Binding-site contacts:
Ligand atom C6 contacts residue CO1 of chain 2.I at 3.4 Å.
Ligand atom O11 contacts residue HIS240 of chain 2.A at 3.1 Å.
Ligand atom C16 contacts residue PHE311 of chain 2.A at 3.5 Å (hydrophobic).
Ligand atom C8 contacts residue PHE332 of chain 2.A at 3.5 Å (hydrophobic).
Ligand atom C14 contacts residue PHE311 of chain 2.A at 3.4 Å (hydrophobic).
Ligand atom C21 contacts residue GLN225 of chain 2.A at 3.4 Å.
Ligand atom C29 contacts residue GLN225 of chain 2.A at 3.5 Å.
Ligand atom O11 contacts residue PHE311 of chain 2.A at 3.7 Å.
Ligand atom C12 contacts residue PHE311 of chain 2.A at 3.5 Å (hydrophobic).
Ligand atom C5 contacts residue CO1 of chain 2.I at 3.8 Å.
Ligand atom C3 contacts residue SER201 of chain 2.A at 3.6 Å.
Ligand atom C25 contacts residue ASN336 of chain 2.A at 3.5 Å.
Ligand atom O7 contacts residue HIS240 of chain 2.A at 3.2 Å.
Ligand atom O7 contacts residue THR163 of chain 2.A at 3.1 Å.
Ligand atom C17 contacts residue HIS240 of chain 2.A at 3.4 Å.
Ligand atom C8 contacts residue HIS240 of chain 2.A at 3.6 Å.
Ligand atom C6 contacts residue PHE332 of chain 2.A at 3.5 Å (hydrophobic).
Ligand atom C10 contacts residue PHE311 of chain 2.A at 3.4 Å (hydrophobic).
Ligand atom O7 contacts residue PHE332 of chain 2.A at 3.8 Å.
Ligand atom C30 contacts residue GLN225 of chain 2.A at 3.5 Å.
Ligand atom O11 contacts residue CO1 of chain 2.I at 2.0 Å.
Ligand atom C28 contacts residue GLN225 of chain 2.A at 3.4 Å.
Ligand atom C2 contacts residue SER201 of chain 2.A at 3.1 Å.
Ligand atom O7 contacts residue CO1 of chain 2.I at 2.3 Å.
Ligand atom C15 contacts residue PHE311 of chain 2.A at 3.7 Å (hydrophobic).
Ligand atom O11 contacts residue GLU322 of chain 2.A at 3.4 Å (salt-bridge).
Ligand atom C31 contacts residue MET263 of chain 2.A at 3.8 Å (hydrophobic).
Ligand atom C13 contacts residue PHE311 of chain 2.A at 3.5 Å (hydrophobic).
Ligand atom C26 contacts residue GLN225 of chain 2.A at 3.4 Å.
Ligand atom C3 contacts residue ASN216 of chain 2.A at 3.7 Å.
Ligand atom C30 contacts residue MET263 of chain 2.A at 3.7 Å (hydrophobic).
Ligand atom C12 contacts residue PHE332 of chain 2.A at 3.2 Å (hydrophobic).
Ligand atom C1 contacts residue PRO214 of chain 2.A at 3.4 Å (hydrophobic).
Ligand atom O7 contacts residue HIS161 of chain 2.A at 3.4 Å (h-bond).
Ligand atom C29 contacts residue MET263 of chain 2.A at 3.3 Å (hydrophobic).
Ligand atom O11 contacts residue PHE332 of chain 2.A at 3.5 Å (h-bond).
Ligand atom C27 contacts residue GLN225 of chain 2.A at 3.3 Å.
Ligand atom O20 contacts residue GLN225 of chain 2.A at 3.1 Å (h-bond).
Ligand atom C8 contacts residue CO1 of chain 2.I at 3.1 Å.
Ligand atom O9 contacts residue PHE337 of chain 2.A at 3.3 Å.

Sequence of chain 2.A:
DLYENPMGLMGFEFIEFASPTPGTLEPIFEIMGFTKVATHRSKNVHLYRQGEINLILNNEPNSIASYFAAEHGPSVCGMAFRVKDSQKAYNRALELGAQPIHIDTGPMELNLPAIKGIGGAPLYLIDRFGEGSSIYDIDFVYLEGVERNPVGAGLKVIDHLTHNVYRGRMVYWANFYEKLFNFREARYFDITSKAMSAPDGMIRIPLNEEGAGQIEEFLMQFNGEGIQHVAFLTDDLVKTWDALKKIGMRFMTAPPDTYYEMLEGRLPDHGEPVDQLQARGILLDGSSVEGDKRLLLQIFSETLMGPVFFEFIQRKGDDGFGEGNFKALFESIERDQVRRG

This protein binds this small molecule.
Small molecule (SMILES): Cc1ccccc1-n1c(=O)c2c(C)c(C(=O)C3=C(O)CCCC3=O)ccc2n(C)c1=O